This small molecule binds to this protein.
Small molecule (SMILES): CCCCCCCCCCCC[N+](C)(C)CCCS(=O)(=O)O

Binding-site contacts:
Ligand atom O2S contacts residue GLY222 of chain 7.A at 3.4 Å (h-bond).
Ligand atom O1S contacts residue GLY222 of chain 7.A at 3.0 Å (h-bond).
Ligand atom C3 contacts residue ASP229 of chain 7.A at 4.4 Å.
Ligand atom O1S contacts residue TRP374 of chain 7.A at 4.0 Å.
Ligand atom C1 contacts residue ARG224 of chain 7.A at 4.1 Å.
Ligand atom S1 contacts residue GLY222 of chain 7.A at 3.8 Å.
Ligand atom C3 contacts residue TRP374 of chain 7.A at 4.0 Å (hydrophobic).
Ligand atom S1 contacts residue LYS215 of chain 7.A at 4.1 Å.
Ligand atom C2 contacts residue ARG224 of chain 7.A at 4.0 Å.
Ligand atom O1S contacts residue LYS215 of chain 7.A at 3.9 Å.
Ligand atom O1S contacts residue ARG224 of chain 7.A at 2.9 Å (salt-bridge).
Ligand atom O2S contacts residue LYS215 of chain 7.A at 3.1 Å (salt-bridge).
Ligand atom C2 contacts residue TRP374 of chain 7.A at 4.0 Å (hydrophobic).
Ligand atom S1 contacts residue ARG224 of chain 7.A at 4.0 Å.
Ligand atom S1 contacts residue TRP374 of chain 7.A at 4.4 Å.
Ligand atom N1 contacts residue TRP374 of chain 7.A at 3.5 Å.
Ligand atom O1S contacts residue PHE223 of chain 7.A at 3.2 Å.
Ligand atom C1 contacts residue TRP374 of chain 7.A at 3.3 Å (hydrophobic).
Ligand atom O3S contacts residue ARG224 of chain 7.A at 3.8 Å.

Sequence of chain 7.A:
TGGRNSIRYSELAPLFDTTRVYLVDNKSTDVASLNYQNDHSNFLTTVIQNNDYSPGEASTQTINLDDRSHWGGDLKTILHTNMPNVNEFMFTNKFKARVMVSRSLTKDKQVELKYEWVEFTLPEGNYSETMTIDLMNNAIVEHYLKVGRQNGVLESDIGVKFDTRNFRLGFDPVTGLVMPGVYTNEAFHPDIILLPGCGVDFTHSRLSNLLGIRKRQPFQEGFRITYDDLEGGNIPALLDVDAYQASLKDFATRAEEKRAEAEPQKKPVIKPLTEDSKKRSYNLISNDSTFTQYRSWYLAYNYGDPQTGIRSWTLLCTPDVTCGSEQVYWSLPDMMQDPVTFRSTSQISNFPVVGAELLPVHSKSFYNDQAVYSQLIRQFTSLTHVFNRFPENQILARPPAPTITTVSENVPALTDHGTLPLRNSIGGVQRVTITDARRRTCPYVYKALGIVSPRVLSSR